A protein and the small-molecule ligand that binds it are described below.
Small molecule (SMILES): Cc1cn([C@H]2C[C@H](O[P](=O)(O)OC[C@H]3O[C@@H](n4cnc5c(N)ncnc54)C[C@@H]3O[P](=O)(O)OC[C@H]3O[C@@H](n4ccc(N)nc4=O)C[C@@H]3O)[C@@H](CO[P](=O)(O)O[C@H]3C[C@H](n4cc(C)c(=O)[nH]c4=O)O[C@@H]3CO[P](=O)(O)O[C@H]3C[C@H](n4cnc5c(=O)nc(N)[nH]c54)O[C@@H]3CO[P](=O)(O)O[C@H]3C[C@H](n4cnc5c(=O)nc(N)[nH]c54)O[C@@H]3CO)O2)c(=O)[nH]c1=O

Binding-site contacts:
Ligand atom O6 contacts residue LYS126 of chain 1.L at 3.3 Å.
Ligand atom O2 contacts residue GLN86 of chain 1.L at 3.2 Å (h-bond).
Ligand atom N9 contacts residue LEU124 of chain 1.L at 3.4 Å.
Ligand atom N3 contacts residue THR64 of chain 1.L at 2.9 Å (h-bond).
Ligand atom O2 contacts residue GLY63 of chain 1.L at 3.1 Å.
Ligand atom O3' contacts residue SER60 of chain 1.L at 3.2 Å.
Ligand atom N1 contacts residue ARG115 of chain 1.L at 3.1 Å (salt-bridge).
Ligand atom P contacts residue LEU61 of chain 1.L at 3.5 Å.
Ligand atom N3 contacts residue PHE90 of chain 1.L at 3.3 Å.
Ligand atom O4 contacts residue LYS92 of chain 1.L at 3.3 Å (salt-bridge).
Ligand atom N3 contacts residue GLN122 of chain 1.L at 3.1 Å (h-bond).
Ligand atom O6 contacts residue THR113 of chain 1.L at 2.8 Å (h-bond).
Ligand atom C1' contacts residue LEU124 of chain 1.L at 3.6 Å (hydrophobic).
Ligand atom N1 contacts residue SER125 of chain 1.L at 3.0 Å (h-bond).
Ligand atom OP1 contacts residue HIS62 of chain 1.L at 3.5 Å (h-bond).
Ligand atom OP1 contacts residue SER60 of chain 1.L at 3.0 Å.
Ligand atom N3 contacts residue ASP66 of chain 1.L at 2.8 Å (salt-bridge).
Ligand atom C2 contacts residue ASP66 of chain 1.L at 3.3 Å.
Ligand atom N3 contacts residue HIS88 of chain 1.L at 3.5 Å (h-bond).
Ligand atom N3 contacts residue HIS88 of chain 1.L at 3.3 Å.
Ligand atom N3 contacts residue LEU124 of chain 1.L at 3.5 Å.
Ligand atom O2 contacts residue ASP66 of chain 1.L at 3.0 Å (salt-bridge).
Ligand atom C6 contacts residue TYR117 of chain 1.L at 3.4 Å (hydrophobic).
Ligand atom O3' contacts residue HIS62 of chain 1.L at 3.6 Å (h-bond).
Ligand atom C2 contacts residue THR64 of chain 1.L at 3.6 Å.
Ligand atom O2 contacts residue GLN122 of chain 1.L at 3.6 Å (h-bond).
Ligand atom OP1 contacts residue LEU61 of chain 1.L at 2.2 Å (h-bond).
Ligand atom OP1 contacts residue ARG58 of chain 1.L at 3.2 Å (salt-bridge).
Ligand atom O6 contacts residue ASP127 of chain 1.L at 2.8 Å (salt-bridge).
Ligand atom O3' contacts residue ARG58 of chain 1.L at 3.2 Å (salt-bridge).
Ligand atom O2 contacts residue LYS65 of chain 1.L at 3.5 Å (salt-bridge).
Ligand atom N2 contacts residue SER125 of chain 1.L at 3.5 Å (h-bond).
Ligand atom O2 contacts residue HIS88 of chain 1.L at 3.3 Å (h-bond).
Ligand atom N7 contacts residue LYS126 of chain 1.L at 2.8 Å (salt-bridge).
Ligand atom N4 contacts residue ARG115 of chain 1.L at 3.2 Å (salt-bridge).
Ligand atom O2 contacts residue THR64 of chain 1.L at 3.0 Å (h-bond).
Ligand atom C4 contacts residue LEU124 of chain 1.L at 3.4 Å (hydrophobic).
Ligand atom C2 contacts residue TYR117 of chain 1.L at 3.6 Å (hydrophobic).
Ligand atom O2 contacts residue SER60 of chain 1.L at 3.5 Å (h-bond).
Ligand atom P contacts residue ARG58 of chain 1.L at 3.5 Å.

Sequence of chain 1.L:
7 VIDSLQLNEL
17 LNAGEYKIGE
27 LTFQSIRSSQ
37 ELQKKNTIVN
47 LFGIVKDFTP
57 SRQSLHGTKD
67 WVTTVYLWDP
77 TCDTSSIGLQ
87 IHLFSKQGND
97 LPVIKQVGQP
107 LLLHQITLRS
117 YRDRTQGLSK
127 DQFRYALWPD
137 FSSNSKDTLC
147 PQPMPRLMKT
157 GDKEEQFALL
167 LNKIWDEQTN